Sequence of chain 2.B:
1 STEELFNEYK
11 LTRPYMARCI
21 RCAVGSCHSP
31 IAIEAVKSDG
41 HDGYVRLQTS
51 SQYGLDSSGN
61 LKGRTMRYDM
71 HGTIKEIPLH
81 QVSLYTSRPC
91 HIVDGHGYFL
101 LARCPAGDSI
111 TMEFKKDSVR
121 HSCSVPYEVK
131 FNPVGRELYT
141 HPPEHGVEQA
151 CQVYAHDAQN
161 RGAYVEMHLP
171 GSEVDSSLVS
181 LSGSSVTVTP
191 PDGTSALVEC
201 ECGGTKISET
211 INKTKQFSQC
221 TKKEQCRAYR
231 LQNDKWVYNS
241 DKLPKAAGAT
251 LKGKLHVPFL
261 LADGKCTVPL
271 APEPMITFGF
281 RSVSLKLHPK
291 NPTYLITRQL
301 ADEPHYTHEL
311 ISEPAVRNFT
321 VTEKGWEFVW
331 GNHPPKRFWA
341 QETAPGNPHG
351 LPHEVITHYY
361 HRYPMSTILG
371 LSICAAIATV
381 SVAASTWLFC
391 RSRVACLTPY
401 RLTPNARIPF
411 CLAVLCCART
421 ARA

A protein and the small-molecule ligand that binds it are described below.
Small molecule (SMILES): CC(=O)N[C@@H]1[C@@H](O)[C@H](O)[C@@H](CO)O[C@H]1O

Binding-site contacts:
Ligand atom O6 contacts residue SER284 of chain 2.B at 2.4 Å (h-bond).
Ligand atom C5 contacts residue SER284 of chain 2.B at 4.5 Å.
Ligand atom C6 contacts residue SER284 of chain 2.B at 3.4 Å.
Ligand atom O6 contacts residue ASN318 of chain 2.B at 2.9 Å (h-bond).
Ligand atom C6 contacts residue ASN318 of chain 2.B at 3.2 Å.
Ligand atom O5 contacts residue SER284 of chain 2.B at 4.2 Å.